This protein binds this small molecule.
Small molecule (SMILES): Nc1nc(-c2ccc(C(F)(F)F)cc2)cc(N2CCOCC2)n1

Binding-site contacts:
Ligand atom N3 contacts residue TYR200 of chain 1.J at 4.0 Å.
Ligand atom N4 contacts residue TRP151 of chain 1.J at 3.9 Å.
Ligand atom C4 contacts residue TYR172 of chain 1.F at 3.7 Å (hydrophobic).
Ligand atom C7 contacts residue TRP151 of chain 1.J at 3.8 Å (hydrophobic).
Ligand atom C5 contacts residue TRP61 of chain 1.F at 3.7 Å (hydrophobic).
Ligand atom C4 contacts residue TRP61 of chain 1.F at 3.6 Å (hydrophobic).
Ligand atom C1 contacts residue TYR97 of chain 1.J at 4.0 Å (hydrophobic).
Ligand atom C1 contacts residue TYR193 of chain 1.J at 2.9 Å (hydrophobic).
Ligand atom C3 contacts residue TYR172 of chain 1.F at 3.7 Å (hydrophobic).
Ligand atom F2 contacts residue THR152 of chain 1.J at 3.3 Å.
Ligand atom C3 contacts residue TRP61 of chain 1.F at 3.7 Å (hydrophobic).
Ligand atom C10 contacts residue TYR200 of chain 1.J at 3.3 Å (hydrophobic).
Ligand atom F1 contacts residue ARG112 of chain 1.F at 3.6 Å.
Ligand atom C15 contacts residue TRP151 of chain 1.J at 3.4 Å (hydrophobic).
Ligand atom F3 contacts residue LEU120 of chain 1.F at 3.9 Å.
Ligand atom N2 contacts residue TYR193 of chain 1.J at 3.4 Å.
Ligand atom C9 contacts residue TRP61 of chain 1.F at 4.0 Å (hydrophobic).
Ligand atom C5 contacts residue TRP151 of chain 1.J at 4.0 Å (hydrophobic).
Ligand atom C8 contacts residue TRP151 of chain 1.J at 3.6 Å (hydrophobic).
Ligand atom N1 contacts residue TYR97 of chain 1.J at 3.9 Å.
Ligand atom F1 contacts residue LEU120 of chain 1.F at 3.9 Å.
Ligand atom C14 contacts residue MET122 of chain 1.F at 4.0 Å (hydrophobic).
Ligand atom C4 contacts residue TYR193 of chain 1.J at 4.0 Å (hydrophobic).
Ligand atom C9 contacts residue TRP151 of chain 1.J at 3.4 Å (hydrophobic).
Ligand atom C10 contacts residue TRP151 of chain 1.J at 3.9 Å (hydrophobic).
Ligand atom N4 contacts residue TYR97 of chain 1.J at 2.8 Å (h-bond).
Ligand atom N3 contacts residue TRP151 of chain 1.J at 2.8 Å (h-bond).
Ligand atom N1 contacts residue TYR193 of chain 1.J at 3.6 Å.
Ligand atom C6 contacts residue TYR193 of chain 1.J at 3.7 Å (hydrophobic).
Ligand atom N4 contacts residue TYR200 of chain 1.J at 3.6 Å.
Ligand atom C6 contacts residue TRP151 of chain 1.J at 3.8 Å (hydrophobic).
Ligand atom N4 contacts residue SER150 of chain 1.J at 2.8 Å (h-bond).
Ligand atom N1 contacts residue TRP151 of chain 1.J at 3.8 Å.
Ligand atom C7 contacts residue SER150 of chain 1.J at 3.9 Å.
Ligand atom C7 contacts residue TYR97 of chain 1.J at 3.8 Å (hydrophobic).
Ligand atom C2 contacts residue TYR193 of chain 1.J at 3.3 Å (hydrophobic).
Ligand atom C11 contacts residue TYR200 of chain 1.J at 3.4 Å (hydrophobic).
Ligand atom F2 contacts residue ARG112 of chain 1.F at 3.2 Å.
Ligand atom C14 contacts residue TRP151 of chain 1.J at 3.7 Å (hydrophobic).
Ligand atom F3 contacts residue MET122 of chain 1.F at 3.2 Å.

Sequence of chain 1.J:
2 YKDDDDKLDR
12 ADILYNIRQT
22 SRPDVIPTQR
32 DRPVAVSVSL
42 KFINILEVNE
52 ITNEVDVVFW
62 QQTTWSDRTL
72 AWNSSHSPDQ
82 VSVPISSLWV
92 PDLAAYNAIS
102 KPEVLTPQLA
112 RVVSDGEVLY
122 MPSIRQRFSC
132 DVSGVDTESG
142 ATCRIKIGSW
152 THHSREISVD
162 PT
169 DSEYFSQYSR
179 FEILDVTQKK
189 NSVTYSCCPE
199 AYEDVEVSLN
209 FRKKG

Sequence of chain 1.F:
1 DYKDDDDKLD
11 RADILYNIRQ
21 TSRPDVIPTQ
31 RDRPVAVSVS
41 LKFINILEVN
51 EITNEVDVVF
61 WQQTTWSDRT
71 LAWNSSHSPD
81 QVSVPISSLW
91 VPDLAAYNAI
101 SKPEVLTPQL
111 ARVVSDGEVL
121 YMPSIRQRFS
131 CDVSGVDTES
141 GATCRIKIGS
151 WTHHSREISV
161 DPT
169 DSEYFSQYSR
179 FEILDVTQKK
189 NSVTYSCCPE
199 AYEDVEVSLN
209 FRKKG